Binding-site contacts:
Ligand atom C5 contacts residue ASN126 of chain 1.F at 3.7 Å.
Ligand atom O5 contacts residue ASN126 of chain 1.F at 2.4 Å (h-bond).
Ligand atom C8 contacts residue GLU123 of chain 1.F at 4.2 Å.
Ligand atom O7 contacts residue ASN126 of chain 1.F at 4.5 Å.
Ligand atom C2 contacts residue ASN126 of chain 1.F at 2.5 Å.
Ligand atom C4 contacts residue ASN126 of chain 1.F at 4.2 Å.
Ligand atom C1 contacts residue ASN126 of chain 1.F at 1.4 Å.
Ligand atom C3 contacts residue ASN126 of chain 1.F at 3.8 Å.
Ligand atom N2 contacts residue ASN126 of chain 1.F at 2.9 Å (h-bond).
Ligand atom C7 contacts residue ASN126 of chain 1.F at 3.9 Å.

A small-molecule ligand and the protein it binds are described below.
Small molecule (SMILES): CC(=O)N[C@@H]1[C@@H](O)[C@H](O)[C@@H](CO)O[C@H]1O

Sequence of chain 1.F:
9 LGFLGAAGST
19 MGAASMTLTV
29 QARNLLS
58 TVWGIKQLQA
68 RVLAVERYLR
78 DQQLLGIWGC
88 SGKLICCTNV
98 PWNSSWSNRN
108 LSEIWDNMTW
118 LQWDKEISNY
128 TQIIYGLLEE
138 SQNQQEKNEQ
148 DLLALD